Binding-site contacts:
Ligand atom N2 contacts residue ASN154 of chain 32.B at 2.9 Å (h-bond).
Ligand atom C1 contacts residue HIS104 of chain 32.A at 3.2 Å.
Ligand atom C4 contacts residue ASN154 of chain 32.B at 4.2 Å.
Ligand atom C2 contacts residue ASN154 of chain 32.B at 2.4 Å.
Ligand atom O7 contacts residue ASN154 of chain 32.B at 3.3 Å (h-bond).
Ligand atom C5 contacts residue ASN154 of chain 32.B at 3.7 Å.
Ligand atom O5 contacts residue ASN154 of chain 32.B at 2.4 Å (h-bond).
Ligand atom C1 contacts residue ASN154 of chain 32.B at 1.4 Å.
Ligand atom C3 contacts residue ASN154 of chain 32.B at 3.8 Å.
Ligand atom C7 contacts residue ASN154 of chain 32.B at 3.3 Å.
Ligand atom C8 contacts residue ASN154 of chain 32.B at 3.4 Å.
Ligand atom C8 contacts residue HIS104 of chain 32.A at 4.0 Å.
Ligand atom C6 contacts residue HIS104 of chain 32.A at 3.2 Å.
Ligand atom C5 contacts residue HIS104 of chain 32.A at 3.1 Å.
Ligand atom O5 contacts residue HIS104 of chain 32.A at 3.0 Å (h-bond).
Ligand atom C4 contacts residue HIS104 of chain 32.A at 4.4 Å.

The small molecule below binds the protein below.
Small molecule (SMILES): CC(=O)N[C@H]1[C@H](O[C@H]2[C@H](O)[C@@H](NC(C)=O)CO[C@@H]2CO[C@@H]2O[C@@H](C)[C@@H](O)[C@@H](O)[C@@H]2O)O[C@H](CO)[C@@H](O)[C@@H]1O

Sequence of chain 32.B:
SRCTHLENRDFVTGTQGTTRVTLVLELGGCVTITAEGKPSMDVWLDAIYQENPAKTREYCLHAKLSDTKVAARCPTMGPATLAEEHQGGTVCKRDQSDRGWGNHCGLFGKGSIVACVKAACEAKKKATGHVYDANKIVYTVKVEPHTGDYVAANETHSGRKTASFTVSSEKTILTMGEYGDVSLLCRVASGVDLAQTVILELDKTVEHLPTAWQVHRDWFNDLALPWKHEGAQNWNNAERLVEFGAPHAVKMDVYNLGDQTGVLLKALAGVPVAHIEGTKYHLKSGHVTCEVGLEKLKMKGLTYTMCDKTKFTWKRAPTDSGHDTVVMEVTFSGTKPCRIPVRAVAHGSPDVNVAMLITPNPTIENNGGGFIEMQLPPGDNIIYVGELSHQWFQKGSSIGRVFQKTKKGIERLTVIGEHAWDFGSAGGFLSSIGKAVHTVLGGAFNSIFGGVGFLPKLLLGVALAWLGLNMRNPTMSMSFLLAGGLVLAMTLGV

Sequence of chain 32.A:
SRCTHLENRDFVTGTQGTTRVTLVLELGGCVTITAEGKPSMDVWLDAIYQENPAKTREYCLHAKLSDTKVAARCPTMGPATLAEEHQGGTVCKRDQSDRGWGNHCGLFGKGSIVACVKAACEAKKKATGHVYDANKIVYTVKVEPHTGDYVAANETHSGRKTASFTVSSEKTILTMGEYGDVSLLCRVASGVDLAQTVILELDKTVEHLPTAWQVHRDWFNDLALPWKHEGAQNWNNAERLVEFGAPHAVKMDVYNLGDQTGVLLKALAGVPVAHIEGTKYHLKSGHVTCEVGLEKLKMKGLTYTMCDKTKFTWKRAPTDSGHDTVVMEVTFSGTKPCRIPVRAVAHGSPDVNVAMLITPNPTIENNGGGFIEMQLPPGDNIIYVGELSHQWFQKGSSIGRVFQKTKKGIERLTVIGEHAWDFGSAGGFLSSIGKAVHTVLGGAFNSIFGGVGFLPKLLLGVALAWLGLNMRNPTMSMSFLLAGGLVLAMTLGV